The protein below binds the small molecule below.
Small molecule (SMILES): CC(=O)N[C@H]1[C@H](O[C@H]2[C@H](O)[C@@H](NC(C)=O)CO[C@@H]2CO)O[C@H](CO)[C@@H](O)[C@@H]1O

Sequence of chain 1.A:
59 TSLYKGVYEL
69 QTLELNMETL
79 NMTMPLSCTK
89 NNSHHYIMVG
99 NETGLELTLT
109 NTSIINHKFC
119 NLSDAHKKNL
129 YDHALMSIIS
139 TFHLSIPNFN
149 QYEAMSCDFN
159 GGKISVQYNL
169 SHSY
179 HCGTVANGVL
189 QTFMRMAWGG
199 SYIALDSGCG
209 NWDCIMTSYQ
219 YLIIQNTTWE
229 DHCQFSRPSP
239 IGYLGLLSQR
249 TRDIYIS

Binding-site contacts:
Ligand atom C7 contacts residue PHE117 of chain 1.A at 4.2 Å (hydrophobic).
Ligand atom C2 contacts residue HIS115 of chain 1.A at 4.1 Å.
Ligand atom C1 contacts residue ASN119 of chain 1.A at 1.5 Å.
Ligand atom C8 contacts residue PHE117 of chain 1.A at 3.9 Å (hydrophobic).
Ligand atom C1 contacts residue PHE117 of chain 1.A at 4.3 Å (hydrophobic).
Ligand atom O5 contacts residue ASN119 of chain 1.A at 2.4 Å (h-bond).
Ligand atom C3 contacts residue ASN119 of chain 1.A at 3.9 Å.
Ligand atom O3 contacts residue HIS115 of chain 1.A at 3.0 Å (h-bond).
Ligand atom O7 contacts residue ASN119 of chain 1.A at 3.2 Å (h-bond).
Ligand atom C5 contacts residue ASN119 of chain 1.A at 3.8 Å.
Ligand atom C3 contacts residue HIS115 of chain 1.A at 3.8 Å.
Ligand atom C7 contacts residue HIS115 of chain 1.A at 3.7 Å.
Ligand atom N2 contacts residue PHE117 of chain 1.A at 3.5 Å.
Ligand atom C4 contacts residue ASN119 of chain 1.A at 4.4 Å.
Ligand atom C7 contacts residue ASN119 of chain 1.A at 3.2 Å.
Ligand atom N2 contacts residue ASN119 of chain 1.A at 2.9 Å (h-bond).
Ligand atom C8 contacts residue CYS118 of chain 1.A at 4.3 Å (hydrophobic).
Ligand atom O7 contacts residue PHE117 of chain 1.A at 3.8 Å.
Ligand atom N2 contacts residue HIS115 of chain 1.A at 3.3 Å (h-bond).
Ligand atom C8 contacts residue CYS155 of chain 1.A at 3.7 Å (hydrophobic).
Ligand atom C3 contacts residue PHE117 of chain 1.A at 4.2 Å (hydrophobic).
Ligand atom C8 contacts residue ASN119 of chain 1.A at 3.8 Å.
Ligand atom C8 contacts residue HIS115 of chain 1.A at 3.7 Å.
Ligand atom C2 contacts residue ASN119 of chain 1.A at 2.5 Å.